Binding-site contacts:
Ligand atom C6 contacts residue LEU73 of chain 1.A at 3.6 Å (hydrophobic).
Ligand atom C23 contacts residue LEU93 of chain 1.A at 3.4 Å (hydrophobic).
Ligand atom C24 contacts residue VAL79 of chain 1.A at 3.1 Å (hydrophobic).
Ligand atom C1 contacts residue LEU160 of chain 1.A at 3.7 Å (hydrophobic).
Ligand atom N1 contacts residue PHE31 of chain 1.A at 3.4 Å (h-bond).
Ligand atom C6 contacts residue PHE165 of chain 1.A at 3.7 Å (hydrophobic).
Ligand atom C9 contacts residue LEU160 of chain 1.A at 3.2 Å (hydrophobic).
Ligand atom C4 contacts residue HIS139 of chain 1.A at 3.7 Å.
Ligand atom C21 contacts residue LEU93 of chain 1.A at 3.8 Å (hydrophobic).
Ligand atom C7 contacts residue ALA158 of chain 1.A at 3.8 Å (hydrophobic).
Ligand atom C2 contacts residue VAL137 of chain 1.A at 3.6 Å (hydrophobic).
Ligand atom C2 contacts residue SER164 of chain 1.A at 3.5 Å.
Ligand atom O1 contacts residue ALA158 of chain 1.A at 3.8 Å.
Ligand atom O1 contacts residue LEU160 of chain 1.A at 3.7 Å.
Ligand atom C18 contacts residue MET95 of chain 1.A at 3.5 Å (hydrophobic).
Ligand atom C19 contacts residue LEU81 of chain 1.A at 3.8 Å (hydrophobic).
Ligand atom C17 contacts residue ASP159 of chain 1.A at 3.7 Å.
Ligand atom N3 contacts residue VAL79 of chain 1.A at 3.3 Å (h-bond).
Ligand atom CL1 contacts residue LEU81 of chain 1.A at 3.8 Å.
Ligand atom C21 contacts residue ASP159 of chain 1.A at 3.8 Å.
Ligand atom CL1 contacts residue VAL79 of chain 1.A at 3.3 Å.
Ligand atom N2 contacts residue ASP159 of chain 1.A at 3.3 Å (salt-bridge).
Ligand atom C24 contacts residue ILE157 of chain 1.A at 3.7 Å (hydrophobic).
Ligand atom C8 contacts residue MET95 of chain 1.A at 3.7 Å (hydrophobic).
Ligand atom N4 contacts residue MET95 of chain 1.A at 3.5 Å (h-bond).
Ligand atom C3 contacts residue PHE165 of chain 1.A at 3.8 Å (hydrophobic).
Ligand atom C24 contacts residue VAL78 of chain 1.A at 3.7 Å (hydrophobic).
Ligand atom C23 contacts residue MET95 of chain 1.A at 3.7 Å (hydrophobic).
Ligand atom O1 contacts residue ASP159 of chain 1.A at 2.9 Å (salt-bridge).
Ligand atom N2 contacts residue ALA158 of chain 1.A at 3.7 Å.
Ligand atom C16 contacts residue VAL79 of chain 1.A at 3.4 Å (hydrophobic).
Ligand atom C4 contacts residue ASP159 of chain 1.A at 3.8 Å.
Ligand atom C7 contacts residue ASP159 of chain 1.A at 3.7 Å.
Ligand atom CL1 contacts residue MET70 of chain 1.A at 3.5 Å.
Ligand atom C3 contacts residue VAL137 of chain 1.A at 3.7 Å (hydrophobic).
Ligand atom C5 contacts residue LEU160 of chain 1.A at 3.7 Å (hydrophobic).
Ligand atom C21 contacts residue LEU162 of chain 1.A at 3.4 Å (hydrophobic).
Ligand atom N2 contacts residue VAL79 of chain 1.A at 3.8 Å.
Ligand atom O3 contacts residue LEU162 of chain 1.A at 3.7 Å.
Ligand atom O2 contacts residue MET95 of chain 1.A at 3.3 Å.

The protein below binds the small molecule below.
Small molecule (SMILES): CN1C(=O)[C@@H](N2CCc3c(nn(Cc4ccccc4)c3Cl)C2=O)COc2cc(C#N)ccc21

Sequence of chain 1.A:
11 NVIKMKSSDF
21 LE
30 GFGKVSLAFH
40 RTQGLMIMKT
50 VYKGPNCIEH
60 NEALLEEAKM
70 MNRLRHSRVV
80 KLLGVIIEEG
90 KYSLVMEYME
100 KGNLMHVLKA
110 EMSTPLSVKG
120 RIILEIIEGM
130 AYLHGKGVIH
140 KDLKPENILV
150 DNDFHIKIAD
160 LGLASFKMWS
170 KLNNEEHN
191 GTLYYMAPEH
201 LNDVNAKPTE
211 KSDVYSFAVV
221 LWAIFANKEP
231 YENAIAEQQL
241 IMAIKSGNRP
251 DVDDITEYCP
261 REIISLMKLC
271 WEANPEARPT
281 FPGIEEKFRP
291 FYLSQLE